This protein binds this small molecule.
Small molecule (SMILES): CC(=O)N[C@H]1CO[C@H](CO[C@H]2O[C@@H](C)[C@@H](O)[C@@H](O)[C@@H]2O)[C@@H](O)[C@@H]1O

Binding-site contacts:
Ligand atom C7 contacts residue TYR90 of chain 1.A at 4.0 Å (hydrophobic).
Ligand atom C1 contacts residue ASN67 of chain 1.A at 1.4 Å.
Ligand atom C4 contacts residue ASN67 of chain 1.A at 4.3 Å.
Ligand atom C5 contacts residue ASN67 of chain 1.A at 3.6 Å.
Ligand atom N2 contacts residue ASN67 of chain 1.A at 3.0 Å (h-bond).
Ligand atom C8 contacts residue LYS118 of chain 1.A at 3.3 Å.
Ligand atom O7 contacts residue LYS118 of chain 1.A at 3.4 Å.
Ligand atom O5 contacts residue ASN67 of chain 1.A at 2.4 Å (h-bond).
Ligand atom C7 contacts residue ASN67 of chain 1.A at 3.4 Å.
Ligand atom N2 contacts residue TYR90 of chain 1.A at 4.3 Å.
Ligand atom O7 contacts residue ASN67 of chain 1.A at 3.1 Å.
Ligand atom C2 contacts residue ASN67 of chain 1.A at 2.5 Å.
Ligand atom C7 contacts residue LYS118 of chain 1.A at 4.0 Å.
Ligand atom O2 contacts residue ASN67 of chain 1.A at 4.0 Å.
Ligand atom O7 contacts residue TYR90 of chain 1.A at 3.4 Å (h-bond).
Ligand atom C3 contacts residue ASN67 of chain 1.A at 3.9 Å.

Sequence of chain 1.A:
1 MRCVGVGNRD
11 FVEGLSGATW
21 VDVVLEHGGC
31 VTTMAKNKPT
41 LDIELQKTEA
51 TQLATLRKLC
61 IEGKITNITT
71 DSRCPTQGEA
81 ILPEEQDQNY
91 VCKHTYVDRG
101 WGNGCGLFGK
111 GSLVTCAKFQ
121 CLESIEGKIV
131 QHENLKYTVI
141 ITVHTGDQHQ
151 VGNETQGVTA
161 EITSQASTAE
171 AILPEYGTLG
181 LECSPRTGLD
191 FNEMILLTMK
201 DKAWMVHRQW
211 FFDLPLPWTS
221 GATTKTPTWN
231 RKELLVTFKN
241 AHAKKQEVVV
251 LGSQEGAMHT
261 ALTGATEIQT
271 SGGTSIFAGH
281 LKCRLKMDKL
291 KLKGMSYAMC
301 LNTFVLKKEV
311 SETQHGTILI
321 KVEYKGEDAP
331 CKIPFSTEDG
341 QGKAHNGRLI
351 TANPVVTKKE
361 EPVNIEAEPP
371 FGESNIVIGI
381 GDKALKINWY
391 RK